The protein below binds the small molecule below.
Small molecule (SMILES): N#Cc1c(O)c2c(-c3ccc(-c4ccccc4O)cc3)c(Cl)sc2[nH]c1=O

Sequence of chain 1.A:
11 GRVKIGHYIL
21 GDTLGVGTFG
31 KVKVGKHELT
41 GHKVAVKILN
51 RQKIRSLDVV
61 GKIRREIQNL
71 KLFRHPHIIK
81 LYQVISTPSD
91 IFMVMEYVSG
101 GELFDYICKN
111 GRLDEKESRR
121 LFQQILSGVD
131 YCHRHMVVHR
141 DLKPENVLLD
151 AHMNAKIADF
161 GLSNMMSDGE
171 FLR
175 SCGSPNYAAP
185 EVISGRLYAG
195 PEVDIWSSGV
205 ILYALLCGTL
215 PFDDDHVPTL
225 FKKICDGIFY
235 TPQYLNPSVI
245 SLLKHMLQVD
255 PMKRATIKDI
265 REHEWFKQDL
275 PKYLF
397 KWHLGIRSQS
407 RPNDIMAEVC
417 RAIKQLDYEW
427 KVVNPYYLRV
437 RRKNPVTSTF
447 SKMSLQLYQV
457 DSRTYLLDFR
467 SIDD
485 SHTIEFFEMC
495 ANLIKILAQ

Binding-site contacts:
Ligand atom C13 contacts residue ILE48 of chain 1.A at 3.8 Å (hydrophobic).
Ligand atom C11 contacts residue VAL47 of chain 1.B at 3.9 Å (hydrophobic).
Ligand atom C9 contacts residue VAL47 of chain 1.B at 3.4 Å (hydrophobic).
Ligand atom O1 contacts residue LYS33 of chain 1.A at 2.8 Å (salt-bridge).
Ligand atom C12 contacts residue LYS33 of chain 1.A at 3.6 Å.
Ligand atom S1 contacts residue ASP90 of chain 1.A at 3.0 Å (salt-bridge).
Ligand atom C10 contacts residue VAL47 of chain 1.B at 3.4 Å (hydrophobic).
Ligand atom C3 contacts residue LYS53 of chain 1.A at 3.9 Å.
Ligand atom C10 contacts residue ASP42 of chain 1.B at 3.6 Å.
Ligand atom C3 contacts residue ARG17 of chain 1.B at 3.8 Å.
Ligand atom C2 contacts residue ASP90 of chain 1.A at 3.5 Å.
Ligand atom C6 contacts residue ILE48 of chain 1.A at 3.8 Å (hydrophobic).
Ligand atom C18 contacts residue LEU20 of chain 1.A at 3.8 Å (hydrophobic).
Ligand atom CL1 contacts residue ILE49 of chain 1.B at 3.7 Å.
Ligand atom C10 contacts residue LYS33 of chain 1.A at 3.8 Å.
Ligand atom O2 contacts residue LYS31 of chain 1.A at 3.4 Å.
Ligand atom C19 contacts residue LYS33 of chain 1.A at 3.5 Å.
Ligand atom C19 contacts residue LEU20 of chain 1.A at 3.9 Å (hydrophobic).
Ligand atom C8 contacts residue LYS33 of chain 1.A at 3.9 Å.
Ligand atom N1 contacts residue ARG17 of chain 1.B at 3.1 Å (salt-bridge).
Ligand atom O1 contacts residue GLY21 of chain 1.A at 2.6 Å (h-bond).
Ligand atom C2 contacts residue ARG17 of chain 1.B at 3.5 Å.
Ligand atom C20 contacts residue LYS31 of chain 1.A at 3.8 Å.
Ligand atom S1 contacts residue ILE48 of chain 1.A at 3.7 Å.
Ligand atom N1 contacts residue ASP90 of chain 1.A at 3.1 Å (salt-bridge).
Ligand atom CL1 contacts residue VAL15 of chain 1.B at 3.6 Å.
Ligand atom C16 contacts residue ARG41 of chain 1.B at 3.5 Å.
Ligand atom C15 contacts residue VAL13 of chain 1.A at 3.8 Å (hydrophobic).
Ligand atom C11 contacts residue LYS33 of chain 1.A at 3.6 Å.
Ligand atom C2 contacts residue ILE48 of chain 1.A at 3.9 Å (hydrophobic).
Ligand atom O3 contacts residue LYS53 of chain 1.A at 2.8 Å (salt-bridge).
Ligand atom S1 contacts residue ARG17 of chain 1.B at 3.8 Å.
Ligand atom C16 contacts residue THR40 of chain 1.B at 3.7 Å.
Ligand atom C13 contacts residue LYS33 of chain 1.A at 3.7 Å.
Ligand atom N2 contacts residue LYS31 of chain 1.A at 3.6 Å.
Ligand atom C15 contacts residue ASP42 of chain 1.B at 3.9 Å.
Ligand atom CL1 contacts residue PHE92 of chain 1.A at 3.6 Å.
Ligand atom C18 contacts residue GLY21 of chain 1.A at 3.4 Å.
Ligand atom C19 contacts residue GLY21 of chain 1.A at 3.4 Å.
Ligand atom O1 contacts residue LEU20 of chain 1.A at 3.7 Å.

Sequence of chain 1.B:
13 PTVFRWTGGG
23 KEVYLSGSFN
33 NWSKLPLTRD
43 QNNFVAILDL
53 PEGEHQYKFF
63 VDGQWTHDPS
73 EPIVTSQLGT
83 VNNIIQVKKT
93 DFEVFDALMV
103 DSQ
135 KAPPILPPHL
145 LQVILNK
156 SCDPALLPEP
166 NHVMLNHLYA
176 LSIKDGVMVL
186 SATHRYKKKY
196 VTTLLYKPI